The protein below binds the small molecule below.
Small molecule (SMILES): CCCCCCCCCCO[C@@H]1O[C@H](CO)[C@@H](O[C@H]2O[C@H](CO)[C@@H](O)[C@H](O)[C@H]2O)[C@H](O)[C@H]1O

Sequence of chain 1.C:
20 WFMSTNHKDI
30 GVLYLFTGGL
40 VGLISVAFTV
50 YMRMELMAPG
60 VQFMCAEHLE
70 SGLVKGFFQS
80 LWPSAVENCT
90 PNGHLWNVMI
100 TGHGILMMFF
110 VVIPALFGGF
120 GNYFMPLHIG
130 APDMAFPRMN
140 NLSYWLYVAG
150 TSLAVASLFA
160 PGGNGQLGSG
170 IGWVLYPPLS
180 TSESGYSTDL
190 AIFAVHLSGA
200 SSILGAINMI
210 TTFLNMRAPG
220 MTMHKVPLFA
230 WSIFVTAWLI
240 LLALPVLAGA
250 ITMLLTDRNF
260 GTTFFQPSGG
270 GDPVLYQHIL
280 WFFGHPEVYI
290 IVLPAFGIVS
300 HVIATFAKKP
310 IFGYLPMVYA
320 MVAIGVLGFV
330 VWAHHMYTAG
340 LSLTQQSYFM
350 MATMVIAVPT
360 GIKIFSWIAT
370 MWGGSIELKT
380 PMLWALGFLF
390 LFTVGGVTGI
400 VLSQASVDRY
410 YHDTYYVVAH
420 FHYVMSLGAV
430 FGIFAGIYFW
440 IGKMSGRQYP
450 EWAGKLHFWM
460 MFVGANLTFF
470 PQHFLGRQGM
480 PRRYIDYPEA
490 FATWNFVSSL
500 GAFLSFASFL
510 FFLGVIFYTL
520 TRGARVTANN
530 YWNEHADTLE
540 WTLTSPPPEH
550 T

Binding-site contacts:
Ligand atom C1 contacts residue TRP451 of chain 1.C at 4.2 Å (hydrophobic).
Ligand atom O55 contacts residue TRD1 of chain 1.PA at 4.1 Å.
Ligand atom O5 contacts residue TRP451 of chain 1.C at 4.3 Å.
Ligand atom C4 contacts residue TRP451 of chain 1.C at 4.0 Å (hydrophobic).
Ligand atom O3 contacts residue TRP451 of chain 1.C at 4.2 Å.
Ligand atom C3 contacts residue TRP451 of chain 1.C at 4.3 Å (hydrophobic).
Ligand atom O3 contacts residue TRD1 of chain 1.PA at 3.3 Å.
Ligand atom C7 contacts residue TRP451 of chain 1.C at 4.0 Å (hydrophobic).
Ligand atom O49 contacts residue TRP451 of chain 1.C at 3.9 Å.
Ligand atom O61 contacts residue TRP451 of chain 1.C at 3.9 Å.
Ligand atom O7 contacts residue TRP451 of chain 1.C at 3.8 Å.
Ligand atom C6 contacts residue TRP451 of chain 1.C at 3.7 Å (hydrophobic).
Ligand atom O16 contacts residue TRP451 of chain 1.C at 4.3 Å.
Ligand atom C2 contacts residue TRP451 of chain 1.C at 3.8 Å (hydrophobic).